Sequence of chain 1.F:
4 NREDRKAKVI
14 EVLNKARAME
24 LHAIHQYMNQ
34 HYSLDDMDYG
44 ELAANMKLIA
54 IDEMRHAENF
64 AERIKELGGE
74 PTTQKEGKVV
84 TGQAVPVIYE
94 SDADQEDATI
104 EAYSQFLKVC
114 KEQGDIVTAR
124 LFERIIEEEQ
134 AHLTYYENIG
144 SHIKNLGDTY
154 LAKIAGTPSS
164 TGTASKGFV

Binding-site contacts:
Ligand atom NA contacts residue MET57 of chain 1.E at 3.4 Å (h-bond).
Ligand atom NC contacts residue MET57 of chain 1.E at 2.9 Å (h-bond).
Ligand atom CHD contacts residue MET57 of chain 1.F at 3.5 Å (hydrophobic).
Ligand atom CBB contacts residue SER168 of chain 1.F at 3.1 Å.
Ligand atom O2A contacts residue HIS28 of chain 1.F at 3.4 Å.
Ligand atom FE contacts residue MET57 of chain 1.E at 2.4 Å.
Ligand atom NA contacts residue MET57 of chain 1.F at 3.5 Å (h-bond).
Ligand atom C1B contacts residue MET57 of chain 1.F at 3.3 Å (hydrophobic).
Ligand atom CMD contacts residue MET31 of chain 1.E at 3.3 Å (hydrophobic).
Ligand atom O2C contacts residue SER168 of chain 1.F at 2.8 Å.
Ligand atom C1D contacts residue MET57 of chain 1.F at 3.4 Å (hydrophobic).
Ligand atom CMB contacts residue GLU61 of chain 1.E at 3.5 Å.
Ligand atom O1B contacts residue LYS50 of chain 1.F at 3.1 Å (salt-bridge).
Ligand atom CHB contacts residue MET57 of chain 1.E at 3.5 Å (hydrophobic).
Ligand atom ND contacts residue MET57 of chain 1.E at 2.9 Å.
Ligand atom NB contacts residue MET57 of chain 1.E at 3.0 Å (h-bond).
Ligand atom O1D contacts residue ARG20 of chain 1.F at 2.8 Å (salt-bridge).
Ligand atom O1A contacts residue TYR35 of chain 1.F at 2.8 Å (h-bond).
Ligand atom CHB contacts residue MET57 of chain 1.F at 3.5 Å (hydrophobic).
Ligand atom ND contacts residue MET57 of chain 1.F at 3.4 Å (h-bond).
Ligand atom C1D contacts residue MET57 of chain 1.E at 3.5 Å (hydrophobic).
Ligand atom CMC contacts residue LYS50 of chain 1.E at 3.5 Å.
Ligand atom O1D contacts residue HIS28 of chain 1.E at 3.2 Å.
Ligand atom CBC contacts residue SER168 of chain 1.F at 3.3 Å.
Ligand atom C4B contacts residue MET57 of chain 1.F at 3.5 Å (hydrophobic).
Ligand atom O2D contacts residue TYR35 of chain 1.E at 2.6 Å (h-bond).
Ligand atom NC contacts residue MET57 of chain 1.F at 3.2 Å (h-bond).
Ligand atom C1B contacts residue MET57 of chain 1.E at 3.4 Å (hydrophobic).
Ligand atom CGC contacts residue SER168 of chain 1.F at 3.5 Å.
Ligand atom C4A contacts residue MET57 of chain 1.F at 3.5 Å (hydrophobic).
Ligand atom O2C contacts residue LYS169 of chain 1.F at 3.3 Å (salt-bridge).
Ligand atom NB contacts residue MET57 of chain 1.F at 2.8 Å (h-bond).
Ligand atom CGA contacts residue ARG20 of chain 1.E at 3.0 Å.
Ligand atom O2B contacts residue SER168 of chain 1.F at 2.6 Å (h-bond).
Ligand atom O2A contacts residue ARG20 of chain 1.E at 2.7 Å (salt-bridge).
Ligand atom FE contacts residue MET57 of chain 1.F at 2.4 Å.
Ligand atom O1A contacts residue ARG20 of chain 1.E at 2.5 Å (salt-bridge).
Ligand atom O2D contacts residue ARG20 of chain 1.F at 2.9 Å (salt-bridge).
Ligand atom CGD contacts residue ARG20 of chain 1.F at 3.1 Å.
Ligand atom CGB contacts residue SER168 of chain 1.F at 3.2 Å.

The small molecule below binds the protein below.
Small molecule (SMILES): CC1=C(CCC(=O)O)C2=Cc3c(CCC(=O)O)c(C)c4n3[Fe@]35n6c(c(C)c(CCC(=O)O)c6=CC1=[N+]23)=CC1=[N+]5C(=C4)C(C)=C1CCC(=O)O

Sequence of chain 1.E:
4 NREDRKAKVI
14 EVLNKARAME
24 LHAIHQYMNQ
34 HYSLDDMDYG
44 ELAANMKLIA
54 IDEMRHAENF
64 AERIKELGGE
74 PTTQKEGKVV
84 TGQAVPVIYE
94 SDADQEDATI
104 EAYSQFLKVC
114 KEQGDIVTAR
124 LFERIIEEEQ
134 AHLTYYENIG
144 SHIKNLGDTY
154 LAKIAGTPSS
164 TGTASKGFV